Binding-site contacts:
Ligand atom C8 contacts residue TYR75 of chain 1.B at 3.5 Å (hydrophobic).
Ligand atom C16 contacts residue PHE18 of chain 1.B at 3.9 Å (hydrophobic).
Ligand atom C15 contacts residue ALA58 of chain 1.B at 3.9 Å (hydrophobic).
Ligand atom C17 contacts residue PHE18 of chain 1.B at 3.6 Å (hydrophobic).
Ligand atom O2 contacts residue VAL47 of chain 1.B at 3.5 Å.
Ligand atom C10 contacts residue PHE18 of chain 1.B at 3.6 Å (hydrophobic).
Ligand atom O2 contacts residue TYR44 of chain 1.B at 2.5 Å (h-bond).
Ligand atom C14 contacts residue PHE18 of chain 1.B at 3.4 Å (hydrophobic).
Ligand atom C16 contacts residue SER89 of chain 1.B at 3.7 Å.
Ligand atom C15 contacts residue PHE18 of chain 1.B at 3.6 Å (hydrophobic).
Ligand atom C14 contacts residue VAL55 of chain 1.B at 3.3 Å (hydrophobic).
Ligand atom C1 contacts residue TYR75 of chain 1.B at 3.5 Å (hydrophobic).
Ligand atom C15 contacts residue VAL55 of chain 1.B at 3.9 Å (hydrophobic).
Ligand atom C3 contacts residue TYR75 of chain 1.B at 3.6 Å (hydrophobic).
Ligand atom C13 contacts residue VAL55 of chain 1.B at 3.4 Å (hydrophobic).
Ligand atom C1 contacts residue HIS14 of chain 1.B at 3.8 Å.
Ligand atom C7 contacts residue TYR73 of chain 1.B at 3.9 Å (hydrophobic).
Ligand atom C17 contacts residue TYR73 of chain 1.B at 3.7 Å (hydrophobic).
Ligand atom C9 contacts residue TYR44 of chain 1.B at 3.8 Å (hydrophobic).
Ligand atom C6 contacts residue TYR73 of chain 1.B at 3.1 Å (hydrophobic).
Ligand atom C11 contacts residue TYR44 of chain 1.B at 3.8 Å (hydrophobic).
Ligand atom C15 contacts residue ILE71 of chain 1.B at 3.9 Å (hydrophobic).
Ligand atom C3 contacts residue HIS14 of chain 1.B at 3.7 Å.
Ligand atom O2 contacts residue GLY43 of chain 1.B at 3.5 Å.
Ligand atom C12 contacts residue TYR44 of chain 1.B at 3.8 Å (hydrophobic).
Ligand atom C5 contacts residue LEU85 of chain 1.B at 3.6 Å (hydrophobic).
Ligand atom C12 contacts residue PHE18 of chain 1.B at 3.4 Å (hydrophobic).
Ligand atom C8 contacts residue VAL47 of chain 1.B at 3.6 Å (hydrophobic).
Ligand atom C12 contacts residue VAL55 of chain 1.B at 3.3 Å (hydrophobic).
Ligand atom O1 contacts residue TYR73 of chain 1.B at 3.3 Å (h-bond).
Ligand atom C13 contacts residue PHE18 of chain 1.B at 3.5 Å (hydrophobic).
Ligand atom C11 contacts residue PHE18 of chain 1.B at 3.4 Å (hydrophobic).
Ligand atom C6 contacts residue HIS105 of chain 1.B at 3.4 Å.
Ligand atom C2 contacts residue HIS14 of chain 1.B at 3.3 Å.
Ligand atom C16 contacts residue ILE71 of chain 1.B at 3.8 Å (hydrophobic).
Ligand atom C2 contacts residue TYR75 of chain 1.B at 3.5 Å (hydrophobic).
Ligand atom C7 contacts residue TYR75 of chain 1.B at 3.8 Å (hydrophobic).
Ligand atom C5 contacts residue HIS105 of chain 1.B at 3.3 Å.
Ligand atom C19 contacts residue PHE18 of chain 1.B at 3.5 Å (hydrophobic).
Ligand atom C18 contacts residue PHE18 of chain 1.B at 3.4 Å (hydrophobic).

The small molecule below binds the protein below.
Small molecule (SMILES): O=c1cc(-c2ccccc2)oc2c1ccc1ccccc12

Sequence of chain 1.B:
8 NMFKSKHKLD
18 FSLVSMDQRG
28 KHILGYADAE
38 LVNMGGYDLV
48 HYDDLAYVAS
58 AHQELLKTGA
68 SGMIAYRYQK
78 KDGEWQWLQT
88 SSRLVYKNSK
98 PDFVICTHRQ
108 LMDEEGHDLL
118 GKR